A small-molecule ligand and the protein it binds are described below.
Small molecule (SMILES): O=C(NCc1cccnc1)Nc1ccccc1Cl

Sequence of chain 1.A:
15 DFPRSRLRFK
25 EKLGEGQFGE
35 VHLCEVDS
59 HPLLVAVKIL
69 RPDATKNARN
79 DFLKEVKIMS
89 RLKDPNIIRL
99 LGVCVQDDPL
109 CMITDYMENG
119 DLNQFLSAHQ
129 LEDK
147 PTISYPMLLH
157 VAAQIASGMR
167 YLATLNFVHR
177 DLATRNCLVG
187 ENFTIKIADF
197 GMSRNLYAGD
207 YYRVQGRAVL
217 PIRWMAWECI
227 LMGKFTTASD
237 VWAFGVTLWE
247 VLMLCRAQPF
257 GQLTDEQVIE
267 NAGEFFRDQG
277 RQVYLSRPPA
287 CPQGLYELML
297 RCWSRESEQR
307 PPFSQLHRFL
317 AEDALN

Binding-site contacts:
Ligand atom C7 contacts residue ASP195 of chain 1.A at 3.6 Å.
Ligand atom C18 contacts residue ILE96 of chain 1.A at 3.9 Å (hydrophobic).
Ligand atom C9 contacts residue GLU83 of chain 1.A at 3.5 Å.
Ligand atom C3 contacts residue PHE173 of chain 1.A at 3.7 Å (hydrophobic).
Ligand atom C9 contacts residue MET87 of chain 1.A at 3.8 Å (hydrophobic).
Ligand atom C6 contacts residue ALA194 of chain 1.A at 4.0 Å (hydrophobic).
Ligand atom O10 contacts residue ILE96 of chain 1.A at 3.7 Å.
Ligand atom C18 contacts residue PHE196 of chain 1.A at 3.8 Å (hydrophobic).
Ligand atom C9 contacts residue ASP195 of chain 1.A at 3.1 Å.
Ligand atom C4 contacts residue LEU90 of chain 1.A at 3.5 Å (hydrophobic).
Ligand atom N8 contacts residue GLU83 of chain 1.A at 3.5 Å (salt-bridge).
Ligand atom N17 contacts residue THR112 of chain 1.A at 3.6 Å.
Ligand atom C4 contacts residue PHE173 of chain 1.A at 3.7 Å (hydrophobic).
Ligand atom N8 contacts residue MET87 of chain 1.A at 3.7 Å.
Ligand atom C6 contacts residue ILE96 of chain 1.A at 3.8 Å (hydrophobic).
Ligand atom N11 contacts residue GLU83 of chain 1.A at 2.6 Å (salt-bridge).
Ligand atom C13 contacts residue ILE96 of chain 1.A at 3.9 Å (hydrophobic).
Ligand atom C12 contacts residue ASP195 of chain 1.A at 3.6 Å.
Ligand atom C12 contacts residue PHE196 of chain 1.A at 3.9 Å (hydrophobic).
Ligand atom CL1 contacts residue GLU83 of chain 1.A at 3.6 Å.
Ligand atom C5 contacts residue LEU90 of chain 1.A at 3.5 Å (hydrophobic).
Ligand atom C15 contacts residue MET110 of chain 1.A at 3.9 Å (hydrophobic).
Ligand atom C6 contacts residue ASP195 of chain 1.A at 3.5 Å.
Ligand atom C3 contacts residue ILE86 of chain 1.A at 4.0 Å (hydrophobic).
Ligand atom C16 contacts residue THR112 of chain 1.A at 3.4 Å.
Ligand atom C13 contacts residue GLU83 of chain 1.A at 3.9 Å.
Ligand atom C14 contacts residue MET87 of chain 1.A at 3.5 Å (hydrophobic).
Ligand atom N8 contacts residue ASP195 of chain 1.A at 3.5 Å (salt-bridge).
Ligand atom N11 contacts residue ASP195 of chain 1.A at 3.3 Å (salt-bridge).
Ligand atom O10 contacts residue ASP195 of chain 1.A at 2.8 Å (salt-bridge).
Ligand atom N11 contacts residue MET87 of chain 1.A at 3.8 Å.
Ligand atom C14 contacts residue LYS66 of chain 1.A at 4.0 Å.
Ligand atom C14 contacts residue GLU83 of chain 1.A at 3.4 Å.
Ligand atom C7 contacts residue MET87 of chain 1.A at 4.0 Å (hydrophobic).
Ligand atom C16 contacts residue LYS66 of chain 1.A at 3.7 Å.
Ligand atom O10 contacts residue ALA194 of chain 1.A at 3.4 Å.
Ligand atom C12 contacts residue GLU83 of chain 1.A at 3.5 Å.
Ligand atom C13 contacts residue LYS66 of chain 1.A at 4.0 Å.
Ligand atom C15 contacts residue LYS66 of chain 1.A at 3.9 Å.
Ligand atom C2 contacts residue ASP195 of chain 1.A at 3.7 Å.